Sequence of chain 1.A:
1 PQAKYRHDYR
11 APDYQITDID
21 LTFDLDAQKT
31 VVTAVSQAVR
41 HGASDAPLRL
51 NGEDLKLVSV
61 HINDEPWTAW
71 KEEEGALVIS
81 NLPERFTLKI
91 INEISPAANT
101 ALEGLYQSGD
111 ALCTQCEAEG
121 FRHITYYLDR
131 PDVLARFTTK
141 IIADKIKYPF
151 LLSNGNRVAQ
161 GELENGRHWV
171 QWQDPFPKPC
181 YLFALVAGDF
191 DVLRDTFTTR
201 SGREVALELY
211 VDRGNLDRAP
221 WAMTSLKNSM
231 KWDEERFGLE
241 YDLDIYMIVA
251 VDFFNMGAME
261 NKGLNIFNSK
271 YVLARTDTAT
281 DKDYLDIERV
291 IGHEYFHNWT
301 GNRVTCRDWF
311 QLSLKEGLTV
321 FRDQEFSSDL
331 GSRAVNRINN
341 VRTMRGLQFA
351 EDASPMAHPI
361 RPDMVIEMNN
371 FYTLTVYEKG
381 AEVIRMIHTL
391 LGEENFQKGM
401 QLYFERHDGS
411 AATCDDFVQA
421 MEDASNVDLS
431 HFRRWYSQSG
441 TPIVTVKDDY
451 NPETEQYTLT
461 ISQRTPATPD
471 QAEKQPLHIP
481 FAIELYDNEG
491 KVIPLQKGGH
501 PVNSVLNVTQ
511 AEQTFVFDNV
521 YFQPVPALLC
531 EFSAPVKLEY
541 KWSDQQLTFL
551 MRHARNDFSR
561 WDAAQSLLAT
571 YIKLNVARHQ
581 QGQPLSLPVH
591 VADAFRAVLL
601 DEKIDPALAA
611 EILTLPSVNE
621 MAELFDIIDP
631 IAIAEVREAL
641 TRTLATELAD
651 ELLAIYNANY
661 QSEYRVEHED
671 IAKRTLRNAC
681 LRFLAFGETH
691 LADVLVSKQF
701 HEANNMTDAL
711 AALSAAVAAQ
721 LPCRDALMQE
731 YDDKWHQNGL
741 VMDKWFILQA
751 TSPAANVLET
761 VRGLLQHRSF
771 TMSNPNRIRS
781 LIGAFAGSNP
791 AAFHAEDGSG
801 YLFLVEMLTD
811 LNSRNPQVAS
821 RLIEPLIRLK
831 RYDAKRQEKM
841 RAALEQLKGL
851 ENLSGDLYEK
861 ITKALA

A protein and the small-molecule ligand that binds it are described below.
Small molecule (SMILES): NCCC(=O)O

Binding-site contacts:
Ligand atom OXT contacts residue HIS297 of chain 1.A at 3.5 Å (h-bond).
Ligand atom CB contacts residue GLU316 of chain 1.A at 4.1 Å.
Ligand atom N contacts residue MET259 of chain 1.A at 4.3 Å.
Ligand atom C contacts residue ZN1 of chain 1.B at 2.6 Å.
Ligand atom CB contacts residue MET259 of chain 1.A at 3.4 Å (hydrophobic).
Ligand atom O contacts residue HIS297 of chain 1.A at 3.8 Å.
Ligand atom O contacts residue GLU260 of chain 1.A at 3.6 Å.
Ligand atom N contacts residue LYS315 of chain 1.A at 3.3 Å (salt-bridge).
Ligand atom C contacts residue HIS297 of chain 1.A at 3.9 Å.
Ligand atom OXT contacts residue GLU316 of chain 1.A at 2.9 Å (salt-bridge).
Ligand atom OXT contacts residue TYR377 of chain 1.A at 2.7 Å (h-bond).
Ligand atom O contacts residue ALA258 of chain 1.A at 3.6 Å (h-bond).
Ligand atom N contacts residue GLU316 of chain 1.A at 2.9 Å (salt-bridge).
Ligand atom N contacts residue HIS297 of chain 1.A at 4.2 Å.
Ligand atom CB contacts residue ALA258 of chain 1.A at 4.1 Å (hydrophobic).
Ligand atom OXT contacts residue HIS293 of chain 1.A at 3.4 Å (h-bond).
Ligand atom OXT contacts residue GLU260 of chain 1.A at 4.2 Å.
Ligand atom N contacts residue ZN1 of chain 1.B at 3.8 Å.
Ligand atom C contacts residue ALA258 of chain 1.A at 3.9 Å (hydrophobic).
Ligand atom CB contacts residue GLU117 of chain 1.A at 3.0 Å.
Ligand atom CA contacts residue ALA258 of chain 1.A at 3.3 Å (hydrophobic).
Ligand atom CA contacts residue MET256 of chain 1.A at 4.3 Å (hydrophobic).
Ligand atom O contacts residue HIS293 of chain 1.A at 3.2 Å.
Ligand atom N contacts residue GLU117 of chain 1.A at 2.6 Å (salt-bridge).
Ligand atom CB contacts residue TYR377 of chain 1.A at 4.1 Å (hydrophobic).
Ligand atom O contacts residue ZN1 of chain 1.B at 2.8 Å.
Ligand atom C contacts residue GLU316 of chain 1.A at 3.9 Å.
Ligand atom CA contacts residue GLU260 of chain 1.A at 3.8 Å.
Ligand atom CB contacts residue GLU260 of chain 1.A at 3.0 Å.
Ligand atom N contacts residue TYR372 of chain 1.A at 4.3 Å.
Ligand atom N contacts residue TYR377 of chain 1.A at 3.8 Å.
Ligand atom N contacts residue GLU260 of chain 1.A at 3.1 Å (salt-bridge).
Ligand atom C contacts residue GLU260 of chain 1.A at 3.7 Å.
Ligand atom C contacts residue HIS293 of chain 1.A at 3.7 Å.
Ligand atom C contacts residue TYR377 of chain 1.A at 3.5 Å (hydrophobic).
Ligand atom OXT contacts residue ZN1 of chain 1.B at 1.8 Å.
Ligand atom C contacts residue GLU294 of chain 1.A at 3.9 Å.
Ligand atom CA contacts residue TYR377 of chain 1.A at 3.6 Å (hydrophobic).
Ligand atom CA contacts residue ZN1 of chain 1.B at 4.0 Å.
Ligand atom O contacts residue GLU294 of chain 1.A at 2.8 Å (salt-bridge).